This protein binds this small molecule.
Small molecule (SMILES): O=C(Cn1cnc(NC(=O)c2ccc(Cl)s2)n1)Nc1ccc(-n2ccccc2=O)cc1F

Sequence of chain 1.A:
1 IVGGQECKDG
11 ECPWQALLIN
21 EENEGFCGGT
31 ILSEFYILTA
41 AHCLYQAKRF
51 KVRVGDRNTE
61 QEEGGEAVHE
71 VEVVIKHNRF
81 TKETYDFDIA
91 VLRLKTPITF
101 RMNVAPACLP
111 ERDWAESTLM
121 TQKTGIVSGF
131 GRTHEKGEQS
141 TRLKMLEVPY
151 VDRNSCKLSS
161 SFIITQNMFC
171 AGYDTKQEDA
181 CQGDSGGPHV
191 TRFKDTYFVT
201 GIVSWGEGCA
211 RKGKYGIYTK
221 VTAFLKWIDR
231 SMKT

Binding-site contacts:
Ligand atom CL1 contacts residue TYR218 of chain 1.A at 3.6 Å.
Ligand atom C2 contacts residue TRP205 of chain 1.A at 3.7 Å (hydrophobic).
Ligand atom N15 contacts residue GLY206 of chain 1.A at 3.0 Å (h-bond).
Ligand atom C23 contacts residue GLU83 of chain 1.A at 3.4 Å.
Ligand atom C23 contacts residue PHE162 of chain 1.A at 3.7 Å (hydrophobic).
Ligand atom C1 contacts residue GLY206 of chain 1.A at 3.2 Å.
Ligand atom N7 contacts residue GLY208 of chain 1.A at 2.8 Å (h-bond).
Ligand atom C19 contacts residue ASP179 of chain 1.A at 3.3 Å.
Ligand atom C1 contacts residue GLN182 of chain 1.A at 3.4 Å.
Ligand atom C26 contacts residue TRP205 of chain 1.A at 3.7 Å (hydrophobic).
Ligand atom C20 contacts residue GLN182 of chain 1.A at 3.1 Å.
Ligand atom C12 contacts residue GLY208 of chain 1.A at 3.4 Å.
Ligand atom N5 contacts residue GLN182 of chain 1.A at 3.5 Å.
Ligand atom C19 contacts residue ALA180 of chain 1.A at 3.4 Å (hydrophobic).
Ligand atom C12 contacts residue ALA180 of chain 1.A at 3.5 Å (hydrophobic).
Ligand atom C19 contacts residue GLY216 of chain 1.A at 3.7 Å.
Ligand atom C29 contacts residue PHE162 of chain 1.A at 3.6 Å (hydrophobic).
Ligand atom N4 contacts residue GLN182 of chain 1.A at 3.3 Å (h-bond).
Ligand atom F3 contacts residue TYR85 of chain 1.A at 3.6 Å.
Ligand atom C29 contacts residue THR84 of chain 1.A at 3.4 Å.
Ligand atom F3 contacts residue TRP205 of chain 1.A at 3.6 Å.
Ligand atom CL1 contacts residue ILE217 of chain 1.A at 3.6 Å.
Ligand atom C30 contacts residue THR84 of chain 1.A at 3.3 Å.
Ligand atom C16 contacts residue GLY206 of chain 1.A at 3.5 Å.
Ligand atom C26 contacts residue PHE162 of chain 1.A at 3.7 Å (hydrophobic).
Ligand atom C1 contacts residue GLY208 of chain 1.A at 3.4 Å.
Ligand atom C17 contacts residue TRP205 of chain 1.A at 3.7 Å (hydrophobic).
Ligand atom N5 contacts residue GLY206 of chain 1.A at 3.2 Å (h-bond).
Ligand atom CL1 contacts residue VAL203 of chain 1.A at 3.7 Å.
Ligand atom C5 contacts residue GLY206 of chain 1.A at 3.5 Å.
Ligand atom N7 contacts residue GLY206 of chain 1.A at 3.3 Å (h-bond).
Ligand atom C28 contacts residue GLY206 of chain 1.A at 3.6 Å.
Ligand atom N2 contacts residue GLN182 of chain 1.A at 3.6 Å.
Ligand atom S3 contacts residue TRP205 of chain 1.A at 3.4 Å.
Ligand atom C2 contacts residue GLY206 of chain 1.A at 3.5 Å.
Ligand atom N2 contacts residue GLY208 of chain 1.A at 3.2 Å (h-bond).
Ligand atom C10 contacts residue TRP205 of chain 1.A at 3.5 Å (hydrophobic).
Ligand atom N2 contacts residue GLY206 of chain 1.A at 3.6 Å.
Ligand atom C21 contacts residue TRP205 of chain 1.A at 3.5 Å (hydrophobic).
Ligand atom CL1 contacts residue GLY216 of chain 1.A at 3.5 Å.